A protein and the small-molecule ligand that binds it are described below.
Small molecule (SMILES): CN[C@@H]1[C@@H](O)[C@@H](O[C@@H]2[C@@H](O)[C@H](O[C@H]3O[C@H]([C@@H](C)O)[C@@H](O)[C@H](O)[C@H]3N)[C@@H](N)C[C@H]2N)OC[C@]1(C)O

Binding-site contacts:
Ligand atom C42 contacts residue MG1 of chain 1.XTA at 4.2 Å.
Ligand atom C52 contacts residue MG1 of chain 1.XTA at 4.4 Å.
Ligand atom O11 contacts residue MG1 of chain 1.XTA at 4.5 Å.
Ligand atom O52 contacts residue MG1 of chain 1.XTA at 3.9 Å.